The small molecule below binds the protein below.
Small molecule (SMILES): CC(=O)N[C@H]1[C@H](O[C@H]2[C@H](O)[C@@H](NC(C)=O)CO[C@@H]2CO)O[C@H](CO)[C@@H](O[C@@H]2O[C@H](CO)[C@@H](O)[C@H](O[C@H]3O[C@H](CO)[C@@H](O)[C@H](O)[C@@H]3O)[C@@H]2O)[C@@H]1O

Binding-site contacts:
Ligand atom C7 contacts residue ASN38 of chain 1.E at 3.7 Å.
Ligand atom C5 contacts residue ASN38 of chain 1.E at 3.6 Å.
Ligand atom O6 contacts residue LEU52 of chain 1.F at 4.0 Å.
Ligand atom C3 contacts residue ASN38 of chain 1.E at 3.8 Å.
Ligand atom C8 contacts residue ASN38 of chain 1.E at 4.1 Å.
Ligand atom O5 contacts residue THR318 of chain 1.E at 3.5 Å (h-bond).
Ligand atom C6 contacts residue THR40 of chain 1.E at 4.1 Å.
Ligand atom C8 contacts residue THR40 of chain 1.E at 4.2 Å.
Ligand atom C2 contacts residue ASN38 of chain 1.E at 2.4 Å.
Ligand atom C6 contacts residue THR318 of chain 1.E at 4.4 Å.
Ligand atom O5 contacts residue ALA39 of chain 1.E at 4.4 Å.
Ligand atom C4 contacts residue ASN38 of chain 1.E at 4.2 Å.
Ligand atom C1 contacts residue THR318 of chain 1.E at 4.2 Å.
Ligand atom N2 contacts residue ASN38 of chain 1.E at 2.9 Å (h-bond).
Ligand atom O6 contacts residue THR318 of chain 1.E at 3.6 Å.
Ligand atom C1 contacts residue ASN38 of chain 1.E at 1.4 Å.
Ligand atom O5 contacts residue ASN38 of chain 1.E at 2.3 Å (h-bond).

Sequence of chain 1.F:
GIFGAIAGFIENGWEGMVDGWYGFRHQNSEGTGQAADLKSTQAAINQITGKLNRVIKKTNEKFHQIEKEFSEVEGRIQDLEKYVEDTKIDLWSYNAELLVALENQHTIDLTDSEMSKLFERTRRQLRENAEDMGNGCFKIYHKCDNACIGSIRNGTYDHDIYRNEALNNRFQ

Sequence of chain 1.E:
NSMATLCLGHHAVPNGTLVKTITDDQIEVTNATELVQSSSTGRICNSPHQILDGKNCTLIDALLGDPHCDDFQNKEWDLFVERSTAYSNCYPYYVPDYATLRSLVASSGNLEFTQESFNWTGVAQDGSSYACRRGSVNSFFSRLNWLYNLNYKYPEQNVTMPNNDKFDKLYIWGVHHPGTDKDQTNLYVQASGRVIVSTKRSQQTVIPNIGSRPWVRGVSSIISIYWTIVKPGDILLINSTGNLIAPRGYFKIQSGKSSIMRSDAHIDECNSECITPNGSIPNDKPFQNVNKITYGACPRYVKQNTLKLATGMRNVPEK